Sequence of chain 1.B:
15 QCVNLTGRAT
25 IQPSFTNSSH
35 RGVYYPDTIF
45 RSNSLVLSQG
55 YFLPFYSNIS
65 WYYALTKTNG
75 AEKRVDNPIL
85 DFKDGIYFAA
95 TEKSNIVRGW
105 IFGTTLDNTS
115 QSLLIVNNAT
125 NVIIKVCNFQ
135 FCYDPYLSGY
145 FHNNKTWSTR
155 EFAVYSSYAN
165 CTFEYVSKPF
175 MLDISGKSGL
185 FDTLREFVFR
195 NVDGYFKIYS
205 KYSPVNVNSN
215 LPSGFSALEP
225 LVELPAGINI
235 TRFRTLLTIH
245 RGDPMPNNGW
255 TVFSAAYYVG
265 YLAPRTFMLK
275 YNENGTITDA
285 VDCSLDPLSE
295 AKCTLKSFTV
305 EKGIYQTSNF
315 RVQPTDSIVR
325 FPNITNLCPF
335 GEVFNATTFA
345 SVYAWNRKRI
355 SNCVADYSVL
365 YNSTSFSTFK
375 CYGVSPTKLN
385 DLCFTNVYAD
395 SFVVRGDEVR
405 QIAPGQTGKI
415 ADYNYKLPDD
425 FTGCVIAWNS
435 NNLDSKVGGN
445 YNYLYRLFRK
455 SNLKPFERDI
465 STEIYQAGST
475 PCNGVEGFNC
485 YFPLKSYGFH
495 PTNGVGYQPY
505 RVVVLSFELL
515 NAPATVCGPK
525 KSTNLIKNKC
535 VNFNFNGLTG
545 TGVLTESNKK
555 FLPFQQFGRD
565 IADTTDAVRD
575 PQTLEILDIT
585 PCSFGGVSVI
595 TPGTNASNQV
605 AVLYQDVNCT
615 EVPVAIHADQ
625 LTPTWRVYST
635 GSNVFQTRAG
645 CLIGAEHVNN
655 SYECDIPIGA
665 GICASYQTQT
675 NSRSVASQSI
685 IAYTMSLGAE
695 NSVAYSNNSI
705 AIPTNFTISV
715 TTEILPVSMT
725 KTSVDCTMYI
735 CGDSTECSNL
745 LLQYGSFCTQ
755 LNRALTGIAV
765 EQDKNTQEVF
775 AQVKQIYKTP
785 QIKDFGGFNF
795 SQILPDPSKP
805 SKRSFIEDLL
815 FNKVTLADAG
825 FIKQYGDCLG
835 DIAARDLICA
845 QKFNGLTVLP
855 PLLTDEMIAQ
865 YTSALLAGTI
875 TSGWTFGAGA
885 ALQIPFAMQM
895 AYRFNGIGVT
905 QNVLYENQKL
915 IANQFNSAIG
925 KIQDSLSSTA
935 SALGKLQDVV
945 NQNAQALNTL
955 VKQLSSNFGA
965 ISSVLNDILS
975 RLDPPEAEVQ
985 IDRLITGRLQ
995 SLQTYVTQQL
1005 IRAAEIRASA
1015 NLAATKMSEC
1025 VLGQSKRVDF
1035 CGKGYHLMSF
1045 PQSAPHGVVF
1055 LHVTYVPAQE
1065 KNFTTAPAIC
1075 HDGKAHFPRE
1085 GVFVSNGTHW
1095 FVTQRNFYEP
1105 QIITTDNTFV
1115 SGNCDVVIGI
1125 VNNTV

A protein and the small-molecule ligand that binds it are described below.
Small molecule (SMILES): CC(=O)N[C@@H]1[C@@H](O)[C@H](O)[C@@H](CO)O[C@H]1O

Binding-site contacts:
Ligand atom C2 contacts residue ASN339 of chain 1.B at 2.5 Å.
Ligand atom O5 contacts residue ASN339 of chain 1.B at 2.4 Å (h-bond).
Ligand atom C7 contacts residue SER367 of chain 1.B at 4.2 Å.
Ligand atom C4 contacts residue ASN339 of chain 1.B at 4.2 Å.
Ligand atom C8 contacts residue SER367 of chain 1.B at 3.4 Å.
Ligand atom C3 contacts residue ASN339 of chain 1.B at 3.8 Å.
Ligand atom O7 contacts residue ASN339 of chain 1.B at 3.4 Å (h-bond).
Ligand atom C5 contacts residue ASN339 of chain 1.B at 3.7 Å.
Ligand atom C8 contacts residue ASN339 of chain 1.B at 3.8 Å.
Ligand atom O7 contacts residue SER367 of chain 1.B at 3.7 Å.
Ligand atom C7 contacts residue ASN339 of chain 1.B at 3.3 Å.
Ligand atom N2 contacts residue ASN339 of chain 1.B at 2.9 Å (h-bond).
Ligand atom C1 contacts residue ASN339 of chain 1.B at 1.4 Å.